Sequence of chain 1.A:
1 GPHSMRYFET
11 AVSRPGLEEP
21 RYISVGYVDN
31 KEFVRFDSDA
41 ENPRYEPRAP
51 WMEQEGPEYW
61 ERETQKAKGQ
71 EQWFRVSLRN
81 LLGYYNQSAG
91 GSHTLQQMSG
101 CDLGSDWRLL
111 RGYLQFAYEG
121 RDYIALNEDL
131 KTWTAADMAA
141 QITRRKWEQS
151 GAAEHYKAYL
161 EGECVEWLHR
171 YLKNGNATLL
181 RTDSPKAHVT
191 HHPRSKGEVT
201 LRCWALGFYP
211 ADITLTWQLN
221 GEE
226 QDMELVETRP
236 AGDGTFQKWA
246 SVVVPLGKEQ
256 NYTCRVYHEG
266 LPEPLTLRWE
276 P

Binding-site contacts:
Ligand atom NZ contacts residue ARG62 of chain 1.A at 3.3 Å (salt-bridge).
Ligand atom CG contacts residue GLU63 of chain 1.A at 3.4 Å.
Ligand atom CA contacts residue TYR156 of chain 1.A at 3.3 Å (hydrophobic).
Ligand atom O contacts residue LYS66 of chain 1.A at 3.1 Å (salt-bridge).
Ligand atom N contacts residue TYR7 of chain 1.A at 3.2 Å (h-bond).
Ligand atom C contacts residue TYR84 of chain 1.A at 3.3 Å (hydrophobic).
Ligand atom C contacts residue TYR7 of chain 1.A at 3.3 Å (hydrophobic).
Ligand atom CG contacts residue GLN97 of chain 1.A at 3.4 Å.
Ligand atom O contacts residue TRP147 of chain 1.A at 3.2 Å (h-bond).
Ligand atom C contacts residue GLN70 of chain 1.A at 3.4 Å.
Ligand atom N contacts residue TYR156 of chain 1.A at 3.1 Å (h-bond).
Ligand atom CB contacts residue SER150 of chain 1.A at 3.2 Å.
Ligand atom NZ contacts residue TRP167 of chain 1.A at 3.2 Å.
Ligand atom O contacts residue TRP73 of chain 1.A at 2.8 Å (h-bond).
Ligand atom O contacts residue TRP73 of chain 1.A at 3.3 Å (h-bond).
Ligand atom CE1 contacts residue HIS155 of chain 1.A at 3.3 Å.
Ligand atom O contacts residue LYS146 of chain 1.A at 3.3 Å.
Ligand atom O contacts residue TYR84 of chain 1.A at 2.4 Å (h-bond).
Ligand atom OG1 contacts residue LYS146 of chain 1.A at 3.3 Å (salt-bridge).
Ligand atom ND2 contacts residue GLN97 of chain 1.A at 2.8 Å (h-bond).
Ligand atom O contacts residue TRP147 of chain 1.A at 2.7 Å (h-bond).
Ligand atom N contacts residue TYR7 of chain 1.A at 3.4 Å.
Ligand atom CA contacts residue GLN70 of chain 1.A at 3.2 Å.
Ligand atom O contacts residue THR143 of chain 1.A at 2.9 Å (h-bond).
Ligand atom OD1 contacts residue GLN70 of chain 1.A at 3.2 Å (h-bond).
Ligand atom CB contacts residue TYR156 of chain 1.A at 3.1 Å (hydrophobic).
Ligand atom CB contacts residue TRP73 of chain 1.A at 3.3 Å (hydrophobic).
Ligand atom N contacts residue GLU63 of chain 1.A at 2.9 Å (salt-bridge).
Ligand atom ND2 contacts residue TYR156 of chain 1.A at 3.3 Å.
Ligand atom CE contacts residue TRP167 of chain 1.A at 3.4 Å (hydrophobic).
Ligand atom CA contacts residue TYR7 of chain 1.A at 3.4 Å (hydrophobic).
Ligand atom N contacts residue TYR171 of chain 1.A at 2.6 Å (h-bond).
Ligand atom N contacts residue SER77 of chain 1.A at 3.2 Å (h-bond).
Ligand atom CA contacts residue GLU63 of chain 1.A at 3.2 Å.
Ligand atom O contacts residue TYR159 of chain 1.A at 3.0 Å (h-bond).
Ligand atom O contacts residue TYR7 of chain 1.A at 3.4 Å.
Ligand atom CZ contacts residue HIS155 of chain 1.A at 3.4 Å.
Ligand atom OXT contacts residue ASN80 of chain 1.A at 2.5 Å (h-bond).
Ligand atom OD1 contacts residue GLN97 of chain 1.A at 2.5 Å (h-bond).
Ligand atom N contacts residue GLN70 of chain 1.A at 2.7 Å (h-bond).

This small molecule binds to this protein.
Small molecule (SMILES): CSCC[C@H](NC(=O)[C@@H](NC(=O)[C@H](C)NC(=O)[C@H](Cc1ccccc1)NC(=O)[C@H](CC(N)=O)NC(=O)[C@H](Cc1ccc(O)cc1)NC(=O)[C@@H]1CCCN1C(=O)[C@H](C)NC(=O)[C@@H](N)CCCCN)[C@@H](C)O)C(=O)O